Sequence of chain 1.C:
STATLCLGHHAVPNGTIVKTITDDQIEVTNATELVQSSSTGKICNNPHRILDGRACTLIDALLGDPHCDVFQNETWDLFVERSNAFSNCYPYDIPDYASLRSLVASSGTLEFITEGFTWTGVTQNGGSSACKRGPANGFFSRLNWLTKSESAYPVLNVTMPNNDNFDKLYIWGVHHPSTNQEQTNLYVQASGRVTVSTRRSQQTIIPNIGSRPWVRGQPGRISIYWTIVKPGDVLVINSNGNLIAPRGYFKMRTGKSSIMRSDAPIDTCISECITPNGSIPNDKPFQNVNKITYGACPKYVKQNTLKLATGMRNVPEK

Binding-site contacts:
Ligand atom O7 contacts residue GLU190 of chain 1.C at 4.3 Å.
Ligand atom O6 contacts residue GLN226 of chain 1.C at 4.1 Å.
Ligand atom O1B contacts residue SER136 of chain 1.C at 2.8 Å (h-bond).
Ligand atom C8 contacts residue GLN226 of chain 1.C at 3.3 Å.
Ligand atom O8 contacts residue SER136 of chain 1.C at 4.1 Å.
Ligand atom C5 contacts residue GLY135 of chain 1.C at 4.0 Å.
Ligand atom O8 contacts residue TYR98 of chain 1.C at 3.0 Å.
Ligand atom O9 contacts residue GLN226 of chain 1.C at 3.0 Å (h-bond).
Ligand atom C8 contacts residue TRP153 of chain 1.C at 3.9 Å (hydrophobic).
Ligand atom O1A contacts residue SER137 of chain 1.C at 2.9 Å (h-bond).
Ligand atom O1B contacts residue GLN226 of chain 1.C at 2.5 Å (h-bond).
Ligand atom C4 contacts residue GLY135 of chain 1.C at 3.8 Å.
Ligand atom O1B contacts residue SER137 of chain 1.C at 4.0 Å.
Ligand atom C1 contacts residue SER136 of chain 1.C at 3.5 Å.
Ligand atom C1 contacts residue GLN226 of chain 1.C at 3.2 Å.
Ligand atom O9 contacts residue HIS183 of chain 1.C at 3.8 Å.
Ligand atom C11 contacts residue THR155 of chain 1.C at 3.5 Å.
Ligand atom O10 contacts residue LEU194 of chain 1.C at 3.5 Å.
Ligand atom C6 contacts residue GLN226 of chain 1.C at 3.6 Å.
Ligand atom O7 contacts residue LEU194 of chain 1.C at 3.8 Å.
Ligand atom N5 contacts residue GLY135 of chain 1.C at 3.3 Å (h-bond).
Ligand atom O1A contacts residue GLN226 of chain 1.C at 3.8 Å.
Ligand atom C9 contacts residue GLN226 of chain 1.C at 3.7 Å.
Ligand atom O9 contacts residue TYR98 of chain 1.C at 2.5 Å (h-bond).
Ligand atom C7 contacts residue TRP153 of chain 1.C at 3.8 Å (hydrophobic).
Ligand atom O6 contacts residue GLN226 of chain 1.C at 4.2 Å.
Ligand atom C2 contacts residue GLN226 of chain 1.C at 4.1 Å.
Ligand atom C9 contacts residue GLU190 of chain 1.C at 3.2 Å.
Ligand atom C9 contacts residue TRP153 of chain 1.C at 4.0 Å (hydrophobic).
Ligand atom C10 contacts residue GLY135 of chain 1.C at 4.3 Å.
Ligand atom C8 contacts residue TYR98 of chain 1.C at 3.9 Å (hydrophobic).
Ligand atom C11 contacts residue TRP153 of chain 1.C at 3.7 Å (hydrophobic).
Ligand atom O9 contacts residue GLY228 of chain 1.C at 4.0 Å.
Ligand atom C9 contacts residue HIS183 of chain 1.C at 3.9 Å.
Ligand atom O8 contacts residue TRP153 of chain 1.C at 3.4 Å.
Ligand atom O8 contacts residue GLN226 of chain 1.C at 3.0 Å (h-bond).
Ligand atom O9 contacts residue GLU190 of chain 1.C at 3.4 Å (salt-bridge).
Ligand atom C9 contacts residue TYR98 of chain 1.C at 3.4 Å (hydrophobic).
Ligand atom O1A contacts residue SER136 of chain 1.C at 3.5 Å (h-bond).
Ligand atom C1 contacts residue SER137 of chain 1.C at 3.8 Å.

This protein binds this small molecule.
Small molecule (SMILES): CC(=O)N[C@H]1[C@H]([C@H](O)[C@H](O)CO)O[C@@](OC[C@H]2O[C@@H](O)[C@H](O)[C@@H](O)[C@H]2O)(C(=O)O)C[C@@H]1O